Binding-site contacts:
Ligand atom O1A contacts residue TYR72 of chain 58.F at 3.1 Å.
Ligand atom C3 contacts residue GLY78 of chain 58.F at 3.9 Å.
Ligand atom O8 contacts residue TYR72 of chain 58.F at 3.9 Å.
Ligand atom C3 contacts residue GLY78 of chain 58.F at 4.1 Å.
Ligand atom C11 contacts residue ASP85 of chain 57.F at 4.2 Å.
Ligand atom O4 contacts residue THR291 of chain 58.F at 3.4 Å.
Ligand atom O1B contacts residue ARG77 of chain 58.F at 2.5 Å (salt-bridge).
Ligand atom O3 contacts residue VAL296 of chain 58.F at 4.3 Å.
Ligand atom C1 contacts residue GLY78 of chain 58.F at 4.1 Å.
Ligand atom O4 contacts residue TYR72 of chain 58.F at 3.8 Å.
Ligand atom C3 contacts residue VAL296 of chain 58.F at 3.7 Å (hydrophobic).
Ligand atom C1 contacts residue ARG77 of chain 58.F at 3.1 Å.
Ligand atom O4 contacts residue ILE79 of chain 58.F at 3.6 Å (h-bond).
Ligand atom C6 contacts residue ARG77 of chain 58.F at 4.3 Å.
Ligand atom C3 contacts residue ARG77 of chain 58.F at 4.1 Å.
Ligand atom C4 contacts residue HIS298 of chain 58.F at 4.0 Å.
Ligand atom O3 contacts residue GLY78 of chain 58.F at 3.6 Å.
Ligand atom O1B contacts residue SER89 of chain 58.F at 3.5 Å (h-bond).
Ligand atom C6 contacts residue ASN93 of chain 58.F at 3.1 Å.
Ligand atom O6 contacts residue ASN93 of chain 58.F at 3.0 Å (h-bond).
Ligand atom O4 contacts residue ASN80 of chain 58.F at 4.0 Å.
Ligand atom O1A contacts residue ARG77 of chain 58.F at 3.0 Å (salt-bridge).
Ligand atom O1A contacts residue SER89 of chain 58.F at 4.1 Å.
Ligand atom C2 contacts residue GLY78 of chain 58.F at 4.1 Å.
Ligand atom C3 contacts residue HIS298 of chain 58.F at 4.1 Å.
Ligand atom C5 contacts residue ASN93 of chain 58.F at 4.1 Å.
Ligand atom C6 contacts residue TYR72 of chain 58.F at 3.8 Å (hydrophobic).
Ligand atom O4 contacts residue HIS298 of chain 58.F at 3.0 Å (h-bond).
Ligand atom C4 contacts residue GLY78 of chain 58.F at 3.4 Å.
Ligand atom O4 contacts residue GLY78 of chain 58.F at 3.2 Å.
Ligand atom N5 contacts residue TYR72 of chain 58.F at 3.0 Å (h-bond).
Ligand atom C1 contacts residue SER89 of chain 58.F at 4.2 Å.
Ligand atom C10 contacts residue TYR72 of chain 58.F at 4.1 Å (hydrophobic).
Ligand atom C4 contacts residue TYR72 of chain 58.F at 3.4 Å (hydrophobic).
Ligand atom C8 contacts residue ARG77 of chain 58.F at 4.1 Å.
Ligand atom O8 contacts residue ARG77 of chain 58.F at 3.1 Å (salt-bridge).
Ligand atom C1 contacts residue TYR72 of chain 58.F at 4.0 Å (hydrophobic).
Ligand atom C5 contacts residue TYR72 of chain 58.F at 3.5 Å (hydrophobic).
Ligand atom O1A contacts residue GLY78 of chain 58.F at 3.7 Å.
Ligand atom O8 contacts residue GLU87 of chain 58.F at 3.9 Å.

Sequence of chain 57.F:
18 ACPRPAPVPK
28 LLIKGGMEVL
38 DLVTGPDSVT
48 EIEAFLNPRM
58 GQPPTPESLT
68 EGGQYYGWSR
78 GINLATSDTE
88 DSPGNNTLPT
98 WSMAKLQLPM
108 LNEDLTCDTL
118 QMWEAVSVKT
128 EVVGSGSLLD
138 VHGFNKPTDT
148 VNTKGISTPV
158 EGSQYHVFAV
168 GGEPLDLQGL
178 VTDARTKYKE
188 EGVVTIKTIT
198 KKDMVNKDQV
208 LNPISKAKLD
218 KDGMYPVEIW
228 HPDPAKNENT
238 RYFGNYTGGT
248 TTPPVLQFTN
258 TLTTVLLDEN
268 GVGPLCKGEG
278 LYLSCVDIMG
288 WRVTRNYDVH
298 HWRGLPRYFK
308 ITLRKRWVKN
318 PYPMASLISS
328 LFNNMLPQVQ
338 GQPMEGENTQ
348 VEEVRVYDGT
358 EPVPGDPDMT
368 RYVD

Sequence of chain 58.F:
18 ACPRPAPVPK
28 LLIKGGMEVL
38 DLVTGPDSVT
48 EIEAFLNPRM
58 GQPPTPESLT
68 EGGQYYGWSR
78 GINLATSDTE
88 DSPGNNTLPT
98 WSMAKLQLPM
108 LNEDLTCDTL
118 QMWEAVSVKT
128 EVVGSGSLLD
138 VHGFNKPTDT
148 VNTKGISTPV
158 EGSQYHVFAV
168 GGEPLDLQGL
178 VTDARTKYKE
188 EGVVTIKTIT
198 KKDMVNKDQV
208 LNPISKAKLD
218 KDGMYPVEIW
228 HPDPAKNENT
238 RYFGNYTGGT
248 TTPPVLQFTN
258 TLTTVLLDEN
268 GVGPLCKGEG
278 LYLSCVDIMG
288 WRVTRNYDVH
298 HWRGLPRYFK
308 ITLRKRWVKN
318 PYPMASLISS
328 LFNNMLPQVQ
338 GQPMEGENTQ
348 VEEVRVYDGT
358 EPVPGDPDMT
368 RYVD

The protein below binds the small molecule below.
Small molecule (SMILES): CC(=O)N[C@@H]1[C@@H](O[C@@H]2O[C@H](CO)[C@H](O)[C@H](O[C@]3(C(=O)O)C[C@H](O)[C@@H](NC(C)=O)[C@H]([C@H](O)[C@H](O)CO)O3)[C@H]2O)[C@H](O)[C@@H](CO[C@]2(C(=O)O)C[C@H](O)[C@@H](NC(C)=O)[C@H]([C@H](O)[C@H](O)CO)O2)O[C@H]1O